Sequence of chain 1.A:
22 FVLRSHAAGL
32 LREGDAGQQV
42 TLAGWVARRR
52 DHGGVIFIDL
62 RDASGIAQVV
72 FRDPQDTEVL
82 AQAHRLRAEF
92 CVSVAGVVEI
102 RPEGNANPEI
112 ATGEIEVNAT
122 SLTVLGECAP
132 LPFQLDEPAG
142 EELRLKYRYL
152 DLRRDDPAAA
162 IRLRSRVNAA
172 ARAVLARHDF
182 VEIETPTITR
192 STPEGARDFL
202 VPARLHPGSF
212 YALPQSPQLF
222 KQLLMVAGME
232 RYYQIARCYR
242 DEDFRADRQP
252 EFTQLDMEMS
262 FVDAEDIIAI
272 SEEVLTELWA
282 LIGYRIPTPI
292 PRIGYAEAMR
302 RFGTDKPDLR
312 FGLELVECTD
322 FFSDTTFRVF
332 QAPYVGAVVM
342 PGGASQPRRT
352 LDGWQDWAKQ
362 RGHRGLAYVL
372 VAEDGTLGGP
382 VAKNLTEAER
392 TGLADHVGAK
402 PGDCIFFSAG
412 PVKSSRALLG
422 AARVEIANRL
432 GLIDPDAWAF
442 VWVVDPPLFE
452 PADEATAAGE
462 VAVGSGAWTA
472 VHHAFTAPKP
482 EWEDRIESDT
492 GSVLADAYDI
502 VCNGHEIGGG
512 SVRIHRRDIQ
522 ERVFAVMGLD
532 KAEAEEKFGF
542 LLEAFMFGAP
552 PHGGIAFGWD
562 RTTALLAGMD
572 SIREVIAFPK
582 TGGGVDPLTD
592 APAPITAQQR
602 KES

This protein binds this small molecule.
Small molecule (SMILES): N[C@@H](CCCC[NH3+])C(=O)O

Binding-site contacts:
Ligand atom CE contacts residue ARG163 of chain 1.B at 4.4 Å.
Ligand atom CG contacts residue ARG163 of chain 1.B at 4.0 Å.
Ligand atom N contacts residue ARG232 of chain 1.A at 3.6 Å.
Ligand atom N contacts residue ASP180 of chain 1.A at 3.5 Å (salt-bridge).
Ligand atom C contacts residue ALA64 of chain 1.B at 4.2 Å (hydrophobic).
Ligand atom CD contacts residue ARG163 of chain 1.B at 4.5 Å.
Ligand atom O contacts residue ARG25 of chain 1.B at 4.1 Å.
Ligand atom OXT contacts residue LYS1 of chain 1.H at 3.8 Å.
Ligand atom NZ contacts residue GLU1 of chain 1.I at 3.6 Å.
Ligand atom CG contacts residue ASP180 of chain 1.A at 4.1 Å.
Ligand atom O contacts residue GLU231 of chain 1.A at 4.4 Å.
Ligand atom OXT contacts residue ARG25 of chain 1.B at 3.4 Å (salt-bridge).
Ligand atom CG contacts residue ALA64 of chain 1.B at 4.3 Å (hydrophobic).
Ligand atom CB contacts residue ALA64 of chain 1.B at 3.9 Å (hydrophobic).
Ligand atom OXT contacts residue SER65 of chain 1.B at 4.5 Å.
Ligand atom C contacts residue LYS1 of chain 1.H at 4.2 Å.
Ligand atom CE contacts residue ALA64 of chain 1.B at 3.2 Å (hydrophobic).
Ligand atom NZ contacts residue ALA64 of chain 1.B at 3.7 Å.
Ligand atom C contacts residue GLU231 of chain 1.A at 4.0 Å.
Ligand atom O contacts residue ARG232 of chain 1.A at 3.4 Å (salt-bridge).
Ligand atom OXT contacts residue GLU231 of chain 1.A at 3.8 Å.
Ligand atom CB contacts residue ASP180 of chain 1.A at 4.3 Å.
Ligand atom OXT contacts residue ALA64 of chain 1.B at 3.8 Å.
Ligand atom CA contacts residue ALA64 of chain 1.B at 3.7 Å (hydrophobic).
Ligand atom C contacts residue ARG25 of chain 1.B at 4.1 Å.
Ligand atom O contacts residue LYS1 of chain 1.H at 3.9 Å.

Sequence of chain 1.B:
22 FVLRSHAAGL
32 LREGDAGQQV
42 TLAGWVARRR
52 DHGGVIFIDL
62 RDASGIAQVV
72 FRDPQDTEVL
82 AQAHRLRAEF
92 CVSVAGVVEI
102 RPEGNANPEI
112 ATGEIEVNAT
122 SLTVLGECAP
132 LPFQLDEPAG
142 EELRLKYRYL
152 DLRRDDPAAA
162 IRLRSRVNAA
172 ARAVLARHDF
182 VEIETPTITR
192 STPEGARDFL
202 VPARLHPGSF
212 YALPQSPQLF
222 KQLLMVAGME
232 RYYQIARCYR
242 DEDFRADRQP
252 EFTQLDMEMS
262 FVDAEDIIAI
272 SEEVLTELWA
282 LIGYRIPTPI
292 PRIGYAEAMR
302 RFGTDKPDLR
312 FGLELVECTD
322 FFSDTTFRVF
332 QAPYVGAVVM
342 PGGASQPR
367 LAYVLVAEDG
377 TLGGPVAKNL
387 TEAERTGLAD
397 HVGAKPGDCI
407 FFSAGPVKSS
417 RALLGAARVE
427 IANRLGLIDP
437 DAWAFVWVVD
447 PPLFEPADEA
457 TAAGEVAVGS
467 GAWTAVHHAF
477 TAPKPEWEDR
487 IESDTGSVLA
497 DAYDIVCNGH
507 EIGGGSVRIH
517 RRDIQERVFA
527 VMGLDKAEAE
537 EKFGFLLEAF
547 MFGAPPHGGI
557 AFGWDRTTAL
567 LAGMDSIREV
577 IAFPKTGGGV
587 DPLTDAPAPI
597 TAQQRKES